This protein binds this small molecule.
Small molecule (SMILES): O=P(O)(O)OC[C@@H](O)[C@@H](O)[C@H](O)[C@@H](O)CO

Sequence of chain 1.D:
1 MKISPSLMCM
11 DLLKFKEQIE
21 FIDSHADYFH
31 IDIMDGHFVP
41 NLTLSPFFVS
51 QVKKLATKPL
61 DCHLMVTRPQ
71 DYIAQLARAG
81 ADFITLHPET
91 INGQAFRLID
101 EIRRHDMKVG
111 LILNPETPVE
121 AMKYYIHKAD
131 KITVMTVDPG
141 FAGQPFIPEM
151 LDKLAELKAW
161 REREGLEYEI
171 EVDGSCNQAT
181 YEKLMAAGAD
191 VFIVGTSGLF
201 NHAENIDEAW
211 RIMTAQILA

Binding-site contacts:
Ligand atom P contacts residue THR196 of chain 1.D at 3.8 Å.
Ligand atom O3P contacts residue ALA142 of chain 1.D at 3.3 Å.
Ligand atom O3 contacts residue MG1 of chain 1.N at 3.3 Å.
Ligand atom O6 contacts residue GLY195 of chain 1.D at 3.5 Å.
Ligand atom C1 contacts residue PHE141 of chain 1.D at 3.5 Å (hydrophobic).
Ligand atom O2 contacts residue MET65 of chain 1.D at 3.7 Å.
Ligand atom C2 contacts residue ASP173 of chain 1.D at 3.7 Å.
Ligand atom O2 contacts residue ASP32 of chain 1.D at 2.8 Å (salt-bridge).
Ligand atom C4 contacts residue PHE141 of chain 1.D at 3.8 Å (hydrophobic).
Ligand atom O3 contacts residue ASP32 of chain 1.D at 2.7 Å (salt-bridge).
Ligand atom O3 contacts residue SER6 of chain 1.D at 3.1 Å (h-bond).
Ligand atom P contacts residue GLY143 of chain 1.D at 3.8 Å.
Ligand atom C1 contacts residue MET135 of chain 1.D at 3.9 Å (hydrophobic).
Ligand atom C2 contacts residue ASP32 of chain 1.D at 3.5 Å.
Ligand atom O1 contacts residue GLY140 of chain 1.D at 2.9 Å (h-bond).
Ligand atom O5 contacts residue ASP173 of chain 1.D at 3.2 Å (salt-bridge).
Ligand atom O3 contacts residue ASP173 of chain 1.D at 3.4 Å (salt-bridge).
Ligand atom C3 contacts residue ASP173 of chain 1.D at 3.0 Å.
Ligand atom O2P contacts residue SER175 of chain 1.D at 2.9 Å (h-bond).
Ligand atom O3P contacts residue GLY143 of chain 1.D at 2.8 Å (h-bond).
Ligand atom O6 contacts residue THR196 of chain 1.D at 3.7 Å.
Ligand atom O1P contacts residue THR196 of chain 1.D at 3.5 Å (h-bond).
Ligand atom O2 contacts residue HIS30 of chain 1.D at 3.9 Å.
Ligand atom O1 contacts residue PHE141 of chain 1.D at 3.8 Å.
Ligand atom O2 contacts residue MG1 of chain 1.N at 2.0 Å.
Ligand atom O4 contacts residue MET8 of chain 1.D at 3.0 Å (h-bond).
Ligand atom O3 contacts residue HIS30 of chain 1.D at 3.4 Å.
Ligand atom C3 contacts residue ASP32 of chain 1.D at 3.6 Å.
Ligand atom C6 contacts residue ALA142 of chain 1.D at 3.5 Å (hydrophobic).
Ligand atom O2P contacts residue GLY143 of chain 1.D at 3.6 Å (h-bond).
Ligand atom O4 contacts residue ASP32 of chain 1.D at 3.6 Å.
Ligand atom O4 contacts residue SER6 of chain 1.D at 3.2 Å (h-bond).
Ligand atom O3P contacts residue THR196 of chain 1.D at 2.6 Å (h-bond).
Ligand atom O1P contacts residue SER197 of chain 1.D at 2.6 Å (h-bond).
Ligand atom O2 contacts residue HIS63 of chain 1.D at 3.4 Å (h-bond).
Ligand atom O2 contacts residue ASP173 of chain 1.D at 2.8 Å (salt-bridge).
Ligand atom C2 contacts residue MG1 of chain 1.N at 3.3 Å.
Ligand atom O5 contacts residue GLY174 of chain 1.D at 3.5 Å (h-bond).
Ligand atom O1 contacts residue PRO139 of chain 1.D at 3.6 Å.
Ligand atom C3 contacts residue MG1 of chain 1.N at 3.7 Å.